A protein and the small-molecule ligand that binds it are described below.
Small molecule (SMILES): CC(=O)N[C@H]1[C@H](O[C@H]2[C@H](O)[C@@H](NC(C)=O)CO[C@@H]2CO)O[C@H](CO)[C@@H](O)[C@@H]1O

Sequence of chain 1.B:
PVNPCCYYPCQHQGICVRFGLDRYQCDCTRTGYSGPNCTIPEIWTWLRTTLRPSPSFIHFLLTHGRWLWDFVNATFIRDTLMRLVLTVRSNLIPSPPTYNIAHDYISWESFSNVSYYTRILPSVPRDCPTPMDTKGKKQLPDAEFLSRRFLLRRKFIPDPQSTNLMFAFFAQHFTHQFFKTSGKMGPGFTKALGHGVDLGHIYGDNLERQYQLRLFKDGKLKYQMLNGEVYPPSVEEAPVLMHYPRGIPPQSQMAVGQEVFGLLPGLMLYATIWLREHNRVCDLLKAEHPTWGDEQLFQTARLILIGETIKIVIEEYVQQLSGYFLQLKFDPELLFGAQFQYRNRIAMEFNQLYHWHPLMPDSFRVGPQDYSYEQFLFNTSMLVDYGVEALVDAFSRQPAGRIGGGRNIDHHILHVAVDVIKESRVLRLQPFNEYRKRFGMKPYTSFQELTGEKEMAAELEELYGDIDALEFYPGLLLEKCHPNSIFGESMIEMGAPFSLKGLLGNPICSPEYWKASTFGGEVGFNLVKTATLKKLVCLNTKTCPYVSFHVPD

Binding-site contacts:
Ligand atom C6 contacts residue TYR55 of chain 1.B at 4.3 Å (hydrophobic).
Ligand atom C1 contacts residue PRO40 of chain 1.B at 4.3 Å (hydrophobic).
Ligand atom C1 contacts residue ASN68 of chain 1.B at 1.5 Å.
Ligand atom C8 contacts residue PRO67 of chain 1.B at 3.7 Å (hydrophobic).
Ligand atom C2 contacts residue TYR55 of chain 1.B at 4.2 Å (hydrophobic).
Ligand atom C2 contacts residue ASN68 of chain 1.B at 2.6 Å.
Ligand atom C3 contacts residue ASN68 of chain 1.B at 3.9 Å.
Ligand atom O5 contacts residue PRO40 of chain 1.B at 3.6 Å.
Ligand atom C5 contacts residue PRO40 of chain 1.B at 4.2 Å (hydrophobic).
Ligand atom C4 contacts residue TYR55 of chain 1.B at 4.2 Å (hydrophobic).
Ligand atom C7 contacts residue ASN68 of chain 1.B at 2.9 Å.
Ligand atom C8 contacts residue TYR38 of chain 1.B at 3.5 Å (hydrophobic).
Ligand atom N2 contacts residue ASN68 of chain 1.B at 2.5 Å (h-bond).
Ligand atom O6 contacts residue PRO40 of chain 1.B at 4.4 Å.
Ligand atom C3 contacts residue TYR55 of chain 1.B at 4.1 Å (hydrophobic).
Ligand atom C8 contacts residue ASN68 of chain 1.B at 3.5 Å.
Ligand atom C4 contacts residue ASN68 of chain 1.B at 4.3 Å.
Ligand atom O5 contacts residue ASN68 of chain 1.B at 2.4 Å (h-bond).
Ligand atom C5 contacts residue ASN68 of chain 1.B at 3.6 Å.
Ligand atom C6 contacts residue PRO40 of chain 1.B at 4.1 Å (hydrophobic).
Ligand atom O7 contacts residue ASN68 of chain 1.B at 3.3 Å (h-bond).
Ligand atom C1 contacts residue TYR55 of chain 1.B at 3.2 Å (hydrophobic).
Ligand atom C5 contacts residue TYR55 of chain 1.B at 3.3 Å (hydrophobic).
Ligand atom O5 contacts residue TYR55 of chain 1.B at 3.4 Å (h-bond).
Ligand atom N2 contacts residue PRO67 of chain 1.B at 4.3 Å.